Sequence of chain 1.B:
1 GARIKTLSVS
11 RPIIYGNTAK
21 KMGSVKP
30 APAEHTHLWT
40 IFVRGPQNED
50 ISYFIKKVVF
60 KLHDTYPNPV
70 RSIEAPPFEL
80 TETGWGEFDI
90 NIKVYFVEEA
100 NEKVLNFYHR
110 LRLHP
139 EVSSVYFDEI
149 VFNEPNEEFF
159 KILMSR

Binding-site contacts:
Ligand atom CG contacts residue HIS113 of chain 1.B at 3.1 Å.
Ligand atom NZ contacts residue TYR65 of chain 1.B at 3.3 Å.
Ligand atom CE contacts residue THR64 of chain 1.B at 3.4 Å.
Ligand atom CA contacts residue GLU86 of chain 1.B at 3.4 Å.
Ligand atom C contacts residue HIS62 of chain 1.B at 3.5 Å.
Ligand atom O contacts residue HIS113 of chain 1.B at 3.0 Å.
Ligand atom CG contacts residue GLU86 of chain 1.B at 3.8 Å.
Ligand atom CG2 contacts residue HIS113 of chain 1.B at 3.3 Å.
Ligand atom O contacts residue HIS62 of chain 1.B at 2.8 Å (h-bond).
Ligand atom N contacts residue GLU86 of chain 1.B at 3.4 Å (salt-bridge).
Ligand atom O contacts residue GLU86 of chain 1.B at 3.8 Å.
Ligand atom O contacts residue GLU86 of chain 1.B at 2.6 Å (salt-bridge).
Ligand atom CD1 contacts residue GLU86 of chain 1.B at 3.3 Å.
Ligand atom O contacts residue GLU86 of chain 1.B at 3.5 Å.
Ligand atom N contacts residue GLU86 of chain 1.B at 3.0 Å (salt-bridge).
Ligand atom CE contacts residue SIN1 of chain 1.F at 2.2 Å.
Ligand atom CB contacts residue HIS62 of chain 1.B at 3.8 Å.
Ligand atom N contacts residue TRP84 of chain 1.B at 3.6 Å.
Ligand atom O contacts residue ARG111 of chain 1.B at 3.3 Å (salt-bridge).
Ligand atom O contacts residue GLY85 of chain 1.B at 3.1 Å.
Ligand atom CD contacts residue SIN1 of chain 1.F at 3.6 Å.
Ligand atom O contacts residue PHE87 of chain 1.B at 3.7 Å.
Ligand atom O contacts residue TRP84 of chain 1.B at 3.8 Å.
Ligand atom NZ contacts residue SIN1 of chain 1.F at 1.4 Å.
Ligand atom C contacts residue TRP84 of chain 1.B at 3.7 Å (hydrophobic).
Ligand atom CB contacts residue HIS62 of chain 1.B at 3.4 Å.
Ligand atom CA contacts residue GLU86 of chain 1.B at 3.5 Å.
Ligand atom CG contacts residue GLU86 of chain 1.B at 3.4 Å.
Ligand atom O contacts residue HIS62 of chain 1.B at 3.8 Å.
Ligand atom CD contacts residue THR64 of chain 1.B at 3.3 Å.
Ligand atom C contacts residue GLY85 of chain 1.B at 3.8 Å.
Ligand atom C contacts residue GLU86 of chain 1.B at 3.8 Å.
Ligand atom CA contacts residue TRP84 of chain 1.B at 3.9 Å (hydrophobic).
Ligand atom CB contacts residue ARG109 of chain 1.B at 3.7 Å.
Ligand atom C contacts residue GLU86 of chain 1.B at 3.6 Å.
Ligand atom CD1 contacts residue ARG109 of chain 1.B at 3.8 Å.
Ligand atom CD contacts residue HIS113 of chain 1.B at 3.7 Å.
Ligand atom CD contacts residue HIS62 of chain 1.B at 3.4 Å.
Ligand atom CD1 contacts residue PHE87 of chain 1.B at 3.7 Å (hydrophobic).
Ligand atom NZ contacts residue THR64 of chain 1.B at 2.5 Å (h-bond).

This small molecule binds to this protein.
Small molecule (SMILES): CC[C@H](C)[C@H](N)C(=O)N[C@@H](CCSC)C(=O)N1CCC[C@H]1C(=O)N[C@@H](CCCCN)C(=O)N[C@@H](CC(=O)O)C(=O)N[C@H](C(=O)N[C@@H](CCC(N)=O)C(=O)N[C@H](C=O)CC(C)C)[C@@H](C)CC